This small molecule binds to this protein.
Small molecule (SMILES): C=CC1=C(C)/C(=C\c2[nH]c(/C=C3\N=C(/C=C4\NC(=O)[C@@H](C)\C4=C/C)C(C)=C3CCC(=O)O)c(CCC(=O)O)c2C)NC1=O

Binding-site contacts:
Ligand atom C4B contacts residue HIS248 of chain 1.A at 3.6 Å.
Ligand atom CBA contacts residue ASP14 of chain 1.A at 3.6 Å.
Ligand atom NA contacts residue ASP196 of chain 1.A at 2.8 Å (salt-bridge).
Ligand atom ND contacts residue ASP196 of chain 1.A at 3.2 Å (salt-bridge).
Ligand atom C1B contacts residue PRO198 of chain 1.A at 3.6 Å (hydrophobic).
Ligand atom C1B contacts residue ASP196 of chain 1.A at 3.7 Å.
Ligand atom CAC contacts residue TYR205 of chain 1.A at 3.3 Å (hydrophobic).
Ligand atom CBA contacts residue CYS13 of chain 1.A at 1.8 Å (hydrophobic).
Ligand atom C1A contacts residue ASP196 of chain 1.A at 3.5 Å.
Ligand atom CMC contacts residue TYR165 of chain 1.A at 3.3 Å (hydrophobic).
Ligand atom OD contacts residue SER462 of chain 1.A at 3.6 Å.
Ligand atom OA contacts residue ASP196 of chain 1.A at 3.5 Å (salt-bridge).
Ligand atom CMA contacts residue ARG456 of chain 1.A at 3.6 Å.
Ligand atom NC contacts residue HIS248 of chain 1.A at 3.7 Å.
Ligand atom CHB contacts residue PRO198 of chain 1.A at 3.4 Å (hydrophobic).
Ligand atom CHC contacts residue HIS248 of chain 1.A at 3.3 Å.
Ligand atom CGB contacts residue ARG211 of chain 1.A at 3.5 Å.
Ligand atom C1C contacts residue HIS248 of chain 1.A at 3.4 Å.
Ligand atom O1B contacts residue ARG211 of chain 1.A at 2.9 Å (salt-bridge).
Ligand atom OD contacts residue TYR251 of chain 1.A at 3.0 Å (h-bond).
Ligand atom ND contacts residue TYR251 of chain 1.A at 3.2 Å (h-bond).
Ligand atom C4D contacts residue TYR251 of chain 1.A at 3.1 Å (hydrophobic).
Ligand atom CBB contacts residue HIS248 of chain 1.A at 3.4 Å.
Ligand atom CBC contacts residue TYR205 of chain 1.A at 3.1 Å (hydrophobic).
Ligand atom O1C contacts residue ALA276 of chain 1.A at 3.5 Å.
Ligand atom C4C contacts residue ASP196 of chain 1.A at 3.7 Å.
Ligand atom NB contacts residue ASP196 of chain 1.A at 2.9 Å (salt-bridge).
Ligand atom CMA contacts residue LEU457 of chain 1.A at 3.7 Å (hydrophobic).
Ligand atom O2C contacts residue HIS278 of chain 1.A at 2.8 Å (h-bond).
Ligand atom ND contacts residue PHE192 of chain 1.A at 3.6 Å.
Ligand atom CGC contacts residue HIS278 of chain 1.A at 3.5 Å.
Ligand atom O1C contacts residue TYR165 of chain 1.A at 2.9 Å (h-bond).
Ligand atom CAA contacts residue CYS13 of chain 1.A at 3.1 Å (hydrophobic).
Ligand atom OD contacts residue PHE192 of chain 1.A at 3.7 Å.
Ligand atom O1C contacts residue HIS278 of chain 1.A at 3.3 Å (h-bond).
Ligand atom C4A contacts residue ASP196 of chain 1.A at 3.4 Å.
Ligand atom NC contacts residue ASP196 of chain 1.A at 3.1 Å (salt-bridge).
Ligand atom CHB contacts residue ASP196 of chain 1.A at 3.7 Å.
Ligand atom O2B contacts residue ARG211 of chain 1.A at 2.9 Å (salt-bridge).
Ligand atom OA contacts residue TYR251 of chain 1.A at 3.6 Å.

Sequence of chain 1.A:
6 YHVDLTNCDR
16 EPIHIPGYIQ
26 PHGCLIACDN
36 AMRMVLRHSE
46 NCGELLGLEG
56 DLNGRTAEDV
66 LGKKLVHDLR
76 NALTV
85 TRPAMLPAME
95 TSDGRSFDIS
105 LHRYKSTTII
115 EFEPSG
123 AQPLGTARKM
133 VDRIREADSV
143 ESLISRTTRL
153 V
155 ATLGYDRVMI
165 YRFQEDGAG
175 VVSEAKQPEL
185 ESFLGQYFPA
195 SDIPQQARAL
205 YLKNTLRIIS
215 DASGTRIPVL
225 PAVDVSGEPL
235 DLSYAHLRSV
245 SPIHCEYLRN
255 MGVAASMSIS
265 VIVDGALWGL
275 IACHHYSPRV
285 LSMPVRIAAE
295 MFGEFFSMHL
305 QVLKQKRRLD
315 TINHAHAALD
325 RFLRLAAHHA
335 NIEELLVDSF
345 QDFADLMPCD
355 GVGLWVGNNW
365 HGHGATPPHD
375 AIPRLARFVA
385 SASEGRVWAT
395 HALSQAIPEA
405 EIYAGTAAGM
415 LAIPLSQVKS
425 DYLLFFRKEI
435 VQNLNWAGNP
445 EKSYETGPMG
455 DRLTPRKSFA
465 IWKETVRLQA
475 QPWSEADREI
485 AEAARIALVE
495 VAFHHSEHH